Sequence of chain 1.A:
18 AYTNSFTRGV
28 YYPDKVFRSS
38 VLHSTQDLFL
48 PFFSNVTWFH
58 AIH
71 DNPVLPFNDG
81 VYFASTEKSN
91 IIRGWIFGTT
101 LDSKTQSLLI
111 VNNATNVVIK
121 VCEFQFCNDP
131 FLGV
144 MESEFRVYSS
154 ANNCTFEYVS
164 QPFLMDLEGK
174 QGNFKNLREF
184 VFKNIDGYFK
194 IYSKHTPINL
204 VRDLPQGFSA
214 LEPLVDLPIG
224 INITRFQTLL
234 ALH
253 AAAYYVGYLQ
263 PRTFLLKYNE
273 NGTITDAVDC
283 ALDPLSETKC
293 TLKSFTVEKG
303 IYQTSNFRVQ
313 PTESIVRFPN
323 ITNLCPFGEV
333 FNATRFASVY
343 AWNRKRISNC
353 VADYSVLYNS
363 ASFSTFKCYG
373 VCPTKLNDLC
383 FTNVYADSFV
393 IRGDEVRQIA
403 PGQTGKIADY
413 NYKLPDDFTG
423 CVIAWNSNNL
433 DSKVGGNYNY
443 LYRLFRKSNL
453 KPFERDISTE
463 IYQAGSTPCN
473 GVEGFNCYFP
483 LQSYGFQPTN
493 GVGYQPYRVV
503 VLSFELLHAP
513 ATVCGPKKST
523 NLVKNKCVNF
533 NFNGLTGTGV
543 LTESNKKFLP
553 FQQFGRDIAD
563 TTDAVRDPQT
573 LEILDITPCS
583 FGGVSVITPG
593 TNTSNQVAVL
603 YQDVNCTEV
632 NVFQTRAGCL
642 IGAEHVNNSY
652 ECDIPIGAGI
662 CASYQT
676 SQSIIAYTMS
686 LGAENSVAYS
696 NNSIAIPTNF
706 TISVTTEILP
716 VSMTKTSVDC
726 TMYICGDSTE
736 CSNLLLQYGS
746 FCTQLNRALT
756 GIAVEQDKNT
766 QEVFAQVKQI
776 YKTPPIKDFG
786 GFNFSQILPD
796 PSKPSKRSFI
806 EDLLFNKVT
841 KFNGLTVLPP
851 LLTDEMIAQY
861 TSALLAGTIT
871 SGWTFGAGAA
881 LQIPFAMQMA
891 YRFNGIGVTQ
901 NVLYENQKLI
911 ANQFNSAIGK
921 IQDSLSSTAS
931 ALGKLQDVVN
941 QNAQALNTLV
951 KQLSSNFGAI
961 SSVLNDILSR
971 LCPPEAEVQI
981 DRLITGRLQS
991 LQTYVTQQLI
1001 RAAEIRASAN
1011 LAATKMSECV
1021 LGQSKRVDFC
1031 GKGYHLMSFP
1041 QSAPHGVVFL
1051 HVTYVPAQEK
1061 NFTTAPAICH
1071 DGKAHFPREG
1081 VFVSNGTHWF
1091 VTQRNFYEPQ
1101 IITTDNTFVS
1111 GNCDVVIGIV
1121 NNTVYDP

Binding-site contacts:
Ligand atom N2 contacts residue ASN334 of chain 1.A at 2.9 Å (h-bond).
Ligand atom C7 contacts residue ASN334 of chain 1.A at 3.4 Å.
Ligand atom O7 contacts residue GLY330 of chain 1.A at 3.0 Å.
Ligand atom O5 contacts residue ASN334 of chain 1.A at 2.3 Å (h-bond).
Ligand atom O7 contacts residue ASN334 of chain 1.A at 3.4 Å (h-bond).
Ligand atom C8 contacts residue PHE329 of chain 1.A at 4.0 Å (hydrophobic).
Ligand atom C2 contacts residue ASN334 of chain 1.A at 2.4 Å.
Ligand atom C5 contacts residue ASN334 of chain 1.A at 3.6 Å.
Ligand atom C3 contacts residue ASN334 of chain 1.A at 3.8 Å.
Ligand atom C8 contacts residue PHE333 of chain 1.A at 4.0 Å (hydrophobic).
Ligand atom C1 contacts residue ASN334 of chain 1.A at 1.4 Å.
Ligand atom C4 contacts residue ASN334 of chain 1.A at 4.2 Å.
Ligand atom C7 contacts residue GLY330 of chain 1.A at 3.6 Å.
Ligand atom C8 contacts residue GLY330 of chain 1.A at 3.7 Å.
Ligand atom C8 contacts residue LEU359 of chain 1.A at 3.9 Å (hydrophobic).

A small-molecule ligand and the protein it binds are described below.
Small molecule (SMILES): CC(=O)N[C@@H]1[C@@H](O)[C@H](O)[C@@H](CO)O[C@H]1O